A small-molecule ligand and the protein it binds are described below.
Small molecule (SMILES): Nc1ccn([C@H]2C[C@H](O)[C@@H](COP(=O)(O)O)O2)c(=O)n1

Binding-site contacts:
Ligand atom C2 contacts residue HIS67 of chain 1.A at 3.3 Å.
Ligand atom N4 contacts residue GLN69 of chain 1.A at 3.3 Å (h-bond).
Ligand atom O5' contacts residue THR24 of chain 1.A at 3.7 Å.
Ligand atom N4 contacts residue PRO94 of chain 1.A at 3.4 Å.
Ligand atom C2 contacts residue GLN69 of chain 1.A at 3.7 Å.
Ligand atom O1P contacts residue ASN23 of chain 1.A at 3.6 Å.
Ligand atom O5' contacts residue LYS61 of chain 1.A at 3.2 Å (salt-bridge).
Ligand atom N3 contacts residue GLN69 of chain 1.A at 2.8 Å (h-bond).
Ligand atom P contacts residue THR24 of chain 1.A at 3.7 Å.
Ligand atom P contacts residue TYR62 of chain 1.A at 3.6 Å.
Ligand atom C4 contacts residue GLN69 of chain 1.A at 3.5 Å.
Ligand atom C3' contacts residue ASN43 of chain 1.A at 3.7 Å.
Ligand atom N4 contacts residue ZN1 of chain 1.E at 2.7 Å.
Ligand atom C5 contacts residue HIS67 of chain 1.A at 3.6 Å.
Ligand atom O2P contacts residue TYR62 of chain 1.A at 3.5 Å (h-bond).
Ligand atom O3P contacts residue TYR62 of chain 1.A at 2.6 Å (h-bond).
Ligand atom O2P contacts residue LYS61 of chain 1.A at 2.9 Å (salt-bridge).
Ligand atom N4 contacts residue CYS95 of chain 1.A at 2.9 Å (h-bond).
Ligand atom O2 contacts residue ASN43 of chain 1.A at 3.6 Å.
Ligand atom O2 contacts residue ALA68 of chain 1.A at 3.0 Å (h-bond).
Ligand atom O3P contacts residue TRP121 of chain 1.A at 3.0 Å (h-bond).
Ligand atom O4' contacts residue ASN43 of chain 1.A at 3.7 Å.
Ligand atom C4 contacts residue ZN1 of chain 1.E at 3.0 Å.
Ligand atom O2 contacts residue VAL26 of chain 1.A at 3.5 Å.
Ligand atom C4 contacts residue HIS67 of chain 1.A at 3.4 Å.
Ligand atom N3 contacts residue HIS67 of chain 1.A at 3.3 Å.
Ligand atom O3' contacts residue ASN43 of chain 1.A at 2.8 Å (h-bond).
Ligand atom C3' contacts residue ASP21 of chain 1.A at 3.3 Å.
Ligand atom C4' contacts residue ASP21 of chain 1.A at 3.6 Å.
Ligand atom O3' contacts residue VAL65 of chain 1.A at 3.5 Å.
Ligand atom N3 contacts residue ZN1 of chain 1.E at 3.5 Å.
Ligand atom O3' contacts residue ASP21 of chain 1.A at 2.4 Å (salt-bridge).
Ligand atom O1P contacts residue THR24 of chain 1.A at 2.6 Å (h-bond).
Ligand atom O2P contacts residue LYS58 of chain 1.A at 3.2 Å (salt-bridge).
Ligand atom C1' contacts residue ASN43 of chain 1.A at 3.7 Å.
Ligand atom C5' contacts residue THR24 of chain 1.A at 3.5 Å.
Ligand atom O2P contacts residue ASN23 of chain 1.A at 3.3 Å (h-bond).
Ligand atom O2 contacts residue HIS67 of chain 1.A at 3.2 Å.
Ligand atom N4 contacts residue PHE93 of chain 1.A at 3.5 Å (h-bond).
Ligand atom O4' contacts residue VAL26 of chain 1.A at 3.3 Å.

Sequence of chain 1.A:
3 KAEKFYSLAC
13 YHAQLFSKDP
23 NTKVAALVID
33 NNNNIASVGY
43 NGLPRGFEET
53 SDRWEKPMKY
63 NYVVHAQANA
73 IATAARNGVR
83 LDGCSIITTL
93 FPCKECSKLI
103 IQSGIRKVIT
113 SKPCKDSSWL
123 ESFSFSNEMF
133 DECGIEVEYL